A protein and the small-molecule ligand that binds it are described below.
Small molecule (SMILES): Nc1nc2c(ncn2[C@@H]2O[C@@H]3CO[P](=O)(O)O[C@H]4[C@@H](O)[C@H](n5cnc6c(=O)[nH]c(N)nc65)O[C@@H]4CO[P](=O)(O)O[C@H]3[C@H]2O)c(=O)[nH]1

Sequence of chain 1.B:
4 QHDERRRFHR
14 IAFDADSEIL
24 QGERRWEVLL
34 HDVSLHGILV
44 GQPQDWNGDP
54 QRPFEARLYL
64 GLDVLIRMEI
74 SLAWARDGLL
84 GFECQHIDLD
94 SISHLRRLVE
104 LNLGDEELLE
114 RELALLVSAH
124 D

Binding-site contacts:
Ligand atom N21 contacts residue ARG9 of chain 1.B at 3.3 Å.
Ligand atom O21 contacts residue HIS5 of chain 1.B at 2.9 Å (h-bond).
Ligand atom N91 contacts residue C2E1 of chain 1.D at 3.4 Å (h-bond).
Ligand atom C5 contacts residue C2E1 of chain 1.D at 3.5 Å.
Ligand atom C6 contacts residue C2E1 of chain 1.D at 3.5 Å.
Ligand atom C81 contacts residue C2E1 of chain 1.D at 3.3 Å.
Ligand atom C51 contacts residue C2E1 of chain 1.D at 3.5 Å.
Ligand atom C4 contacts residue TRP77 of chain 1.B at 3.3 Å (hydrophobic).
Ligand atom C4 contacts residue C2E1 of chain 1.D at 3.5 Å.
Ligand atom C2 contacts residue C2E1 of chain 1.D at 3.5 Å.
Ligand atom C2 contacts residue TRP77 of chain 1.B at 3.2 Å (hydrophobic).
Ligand atom C6 contacts residue TRP77 of chain 1.B at 3.4 Å (hydrophobic).
Ligand atom O2' contacts residue ARG79 of chain 1.B at 3.1 Å (salt-bridge).
Ligand atom C61 contacts residue C2E1 of chain 1.D at 3.3 Å.
Ligand atom N1 contacts residue TRP77 of chain 1.B at 3.3 Å.
Ligand atom C3A contacts residue C2E1 of chain 1.D at 3.6 Å.
Ligand atom N2 contacts residue TRP77 of chain 1.B at 3.6 Å.
Ligand atom O3' contacts residue ARG79 of chain 1.B at 2.9 Å (salt-bridge).
Ligand atom N2 contacts residue C2E1 of chain 1.D at 3.4 Å (h-bond).
Ligand atom N7 contacts residue ARG13 of chain 1.B at 2.9 Å (salt-bridge).
Ligand atom C5 contacts residue TRP77 of chain 1.B at 3.2 Å (hydrophobic).
Ligand atom C41 contacts residue C2E1 of chain 1.D at 3.5 Å.
Ligand atom O6 contacts residue ARG13 of chain 1.B at 2.7 Å (salt-bridge).
Ligand atom O21 contacts residue C2E1 of chain 1.D at 2.9 Å (h-bond).
Ligand atom O2P contacts residue ARG9 of chain 1.B at 2.9 Å (salt-bridge).
Ligand atom C21 contacts residue ARG9 of chain 1.B at 3.4 Å.
Ligand atom N1 contacts residue C2E1 of chain 1.D at 2.9 Å (h-bond).
Ligand atom O61 contacts residue GLU7 of chain 1.B at 2.9 Å (salt-bridge).
Ligand atom N9 contacts residue TRP77 of chain 1.B at 3.5 Å.
Ligand atom O61 contacts residue C2E1 of chain 1.D at 3.4 Å.
Ligand atom N71 contacts residue HIS5 of chain 1.B at 3.4 Å.
Ligand atom C2A contacts residue ARG9 of chain 1.B at 3.5 Å.
Ligand atom N7 contacts residue C2E1 of chain 1.D at 3.4 Å (h-bond).
Ligand atom C2A contacts residue C2E1 of chain 1.D at 3.5 Å.
Ligand atom C8 contacts residue C2E1 of chain 1.D at 3.4 Å.
Ligand atom N3 contacts residue TRP77 of chain 1.B at 3.4 Å.
Ligand atom O61 contacts residue GLN4 of chain 1.B at 3.0 Å (h-bond).
Ligand atom N71 contacts residue C2E1 of chain 1.D at 3.3 Å.
Ligand atom O6 contacts residue C2E1 of chain 1.D at 3.4 Å.
Ligand atom C2' contacts residue C2E1 of chain 1.D at 3.4 Å.